Sequence of chain 1.B:
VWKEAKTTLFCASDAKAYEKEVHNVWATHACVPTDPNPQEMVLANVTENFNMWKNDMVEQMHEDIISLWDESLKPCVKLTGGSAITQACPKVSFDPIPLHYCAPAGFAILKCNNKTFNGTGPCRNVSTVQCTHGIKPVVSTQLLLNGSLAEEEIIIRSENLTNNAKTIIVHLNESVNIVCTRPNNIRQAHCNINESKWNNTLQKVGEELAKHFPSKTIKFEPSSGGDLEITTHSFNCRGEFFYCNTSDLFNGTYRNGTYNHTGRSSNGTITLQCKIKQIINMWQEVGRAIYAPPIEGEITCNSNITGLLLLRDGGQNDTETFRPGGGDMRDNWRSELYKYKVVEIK

This protein binds this small molecule.
Small molecule (SMILES): CC(=O)N[C@@H]1[C@@H](O)[C@H](O)[C@@H](CO)O[C@H]1O

Binding-site contacts:
Ligand atom O7 contacts residue LEU161 of chain 1.B at 3.8 Å.
Ligand atom C5 contacts residue THR120 of chain 1.B at 3.5 Å.
Ligand atom C1 contacts residue ASN118 of chain 1.B at 1.4 Å.
Ligand atom C8 contacts residue LEU161 of chain 1.B at 4.0 Å (hydrophobic).
Ligand atom C6 contacts residue THR120 of chain 1.B at 4.3 Å.
Ligand atom N2 contacts residue ASN118 of chain 1.B at 2.8 Å (h-bond).
Ligand atom C7 contacts residue ASN118 of chain 1.B at 3.7 Å.
Ligand atom C8 contacts residue SER158 of chain 1.B at 3.6 Å.
Ligand atom C3 contacts residue THR120 of chain 1.B at 3.9 Å.
Ligand atom C2 contacts residue THR120 of chain 1.B at 4.0 Å.
Ligand atom O7 contacts residue ILE156 of chain 1.B at 4.2 Å.
Ligand atom C6 contacts residue PRO122 of chain 1.B at 4.3 Å (hydrophobic).
Ligand atom C4 contacts residue ASN118 of chain 1.B at 4.2 Å.
Ligand atom O6 contacts residue PRO122 of chain 1.B at 3.2 Å.
Ligand atom O5 contacts residue ASN118 of chain 1.B at 2.4 Å (h-bond).
Ligand atom C7 contacts residue SER158 of chain 1.B at 4.5 Å.
Ligand atom C3 contacts residue ASN118 of chain 1.B at 3.8 Å.
Ligand atom O6 contacts residue GLY121 of chain 1.B at 3.9 Å.
Ligand atom N2 contacts residue THR120 of chain 1.B at 3.7 Å.
Ligand atom C2 contacts residue ASN118 of chain 1.B at 2.4 Å.
Ligand atom C7 contacts residue LEU161 of chain 1.B at 4.4 Å (hydrophobic).
Ligand atom O5 contacts residue THR120 of chain 1.B at 3.5 Å (h-bond).
Ligand atom C5 contacts residue ASN118 of chain 1.B at 3.7 Å.
Ligand atom O7 contacts residue ASN118 of chain 1.B at 3.8 Å.
Ligand atom C1 contacts residue THR120 of chain 1.B at 3.5 Å.
Ligand atom O6 contacts residue THR120 of chain 1.B at 3.8 Å.